Binding-site contacts:
Ligand atom C7 contacts residue ASN308 of chain 1.A at 3.6 Å.
Ligand atom C4 contacts residue ASN308 of chain 1.A at 4.2 Å.
Ligand atom C6 contacts residue SER362 of chain 1.A at 4.4 Å.
Ligand atom C8 contacts residue ASN308 of chain 1.A at 3.9 Å.
Ligand atom O5 contacts residue ASN308 of chain 1.A at 2.4 Å (h-bond).
Ligand atom O6 contacts residue THR363 of chain 1.A at 3.6 Å (h-bond).
Ligand atom C1 contacts residue ASN308 of chain 1.A at 1.5 Å.
Ligand atom O7 contacts residue ASN308 of chain 1.A at 3.7 Å.
Ligand atom N2 contacts residue ASN308 of chain 1.A at 2.8 Å (h-bond).
Ligand atom C6 contacts residue THR363 of chain 1.A at 4.4 Å.
Ligand atom C3 contacts residue ASN308 of chain 1.A at 3.8 Å.
Ligand atom C2 contacts residue ASN308 of chain 1.A at 2.5 Å.
Ligand atom C5 contacts residue ASN308 of chain 1.A at 3.7 Å.

Sequence of chain 1.A:
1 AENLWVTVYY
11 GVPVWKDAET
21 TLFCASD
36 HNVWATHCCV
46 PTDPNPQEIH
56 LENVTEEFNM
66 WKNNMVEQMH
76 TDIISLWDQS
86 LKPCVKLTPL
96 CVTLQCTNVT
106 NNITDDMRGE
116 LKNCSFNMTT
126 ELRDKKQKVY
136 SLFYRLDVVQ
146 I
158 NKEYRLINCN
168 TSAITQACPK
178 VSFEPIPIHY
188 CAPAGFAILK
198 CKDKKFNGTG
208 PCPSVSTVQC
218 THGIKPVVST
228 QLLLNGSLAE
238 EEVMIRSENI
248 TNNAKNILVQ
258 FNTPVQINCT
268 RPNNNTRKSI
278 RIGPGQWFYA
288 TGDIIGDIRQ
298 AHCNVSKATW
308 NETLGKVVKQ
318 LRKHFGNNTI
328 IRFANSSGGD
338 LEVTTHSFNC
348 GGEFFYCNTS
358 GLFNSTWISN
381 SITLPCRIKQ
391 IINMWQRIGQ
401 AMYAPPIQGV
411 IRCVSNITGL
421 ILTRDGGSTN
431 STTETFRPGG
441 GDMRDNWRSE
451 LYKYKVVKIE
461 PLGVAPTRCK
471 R

The small molecule below binds the protein below.
Small molecule (SMILES): CC(=O)N[C@@H]1[C@@H](O)[C@H](O)[C@@H](CO)O[C@H]1O